Sequence of chain 17.A:
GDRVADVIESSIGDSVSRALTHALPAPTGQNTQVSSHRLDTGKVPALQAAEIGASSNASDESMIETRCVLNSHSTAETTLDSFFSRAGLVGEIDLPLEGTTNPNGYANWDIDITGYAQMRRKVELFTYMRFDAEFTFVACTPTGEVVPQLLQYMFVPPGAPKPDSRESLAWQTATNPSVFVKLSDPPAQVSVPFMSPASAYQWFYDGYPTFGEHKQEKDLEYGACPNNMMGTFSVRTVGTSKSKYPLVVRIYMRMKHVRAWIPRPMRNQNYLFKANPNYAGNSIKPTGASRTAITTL

Binding-site contacts:
Ligand atom CAO contacts residue ILE111 of chain 17.A at 3.8 Å (hydrophobic).
Ligand atom CBC contacts residue ASN228 of chain 17.A at 3.8 Å.
Ligand atom CAY contacts residue ASP112 of chain 17.A at 3.8 Å.
Ligand atom CAG contacts residue ASN228 of chain 17.A at 3.6 Å.
Ligand atom OAX contacts residue MET195 of chain 17.A at 3.6 Å.
Ligand atom CBB contacts residue ILE111 of chain 17.A at 3.6 Å (hydrophobic).
Ligand atom CAS contacts residue TYR201 of chain 17.A at 3.5 Å (hydrophobic).
Ligand atom OAX contacts residue ILE111 of chain 17.A at 3.5 Å.
Ligand atom CAH contacts residue TRP203 of chain 17.A at 3.5 Å (hydrophobic).
Ligand atom CAI contacts residue PHE135 of chain 17.A at 3.7 Å (hydrophobic).
Ligand atom OAD contacts residue ALA275 of chain 17.A at 3.2 Å.
Ligand atom OAE contacts residue ILE113 of chain 17.A at 3.3 Å (h-bond).
Ligand atom OAE contacts residue ASP112 of chain 17.A at 3.6 Å.
Ligand atom CAG contacts residue TRP203 of chain 17.A at 3.7 Å (hydrophobic).
Ligand atom CAZ contacts residue TRP203 of chain 17.A at 3.5 Å (hydrophobic).
Ligand atom CAO contacts residue PHE135 of chain 17.A at 3.8 Å (hydrophobic).
Ligand atom CAT contacts residue TRP203 of chain 17.A at 3.6 Å (hydrophobic).
Ligand atom CAA contacts residue PRO177 of chain 17.A at 3.5 Å (hydrophobic).
Ligand atom OAD contacts residue LYS274 of chain 17.A at 3.1 Å (salt-bridge).
Ligand atom CAP contacts residue ILE111 of chain 17.A at 3.8 Å (hydrophobic).
Ligand atom NBG contacts residue TRP203 of chain 17.A at 3.3 Å.
Ligand atom CAN contacts residue PRO177 of chain 17.A at 3.4 Å (hydrophobic).
Ligand atom CAH contacts residue GLN202 of chain 17.A at 3.2 Å.
Ligand atom CBC contacts residue TRP203 of chain 17.A at 3.6 Å (hydrophobic).
Ligand atom CAL contacts residue PHE155 of chain 17.A at 3.6 Å (hydrophobic).
Ligand atom CAS contacts residue TRP203 of chain 17.A at 3.8 Å (hydrophobic).
Ligand atom CAG contacts residue GLN202 of chain 17.A at 3.3 Å.
Ligand atom CAJ contacts residue PHE155 of chain 17.A at 3.7 Å (hydrophobic).
Ligand atom CAY contacts residue THR114 of chain 17.A at 3.8 Å.
Ligand atom NAU contacts residue PHE155 of chain 17.A at 3.7 Å.
Ligand atom CAN contacts residue PHE155 of chain 17.A at 3.8 Å (hydrophobic).
Ligand atom CAA contacts residue TYR153 of chain 17.A at 3.5 Å (hydrophobic).
Ligand atom CAK contacts residue PHE135 of chain 17.A at 3.6 Å (hydrophobic).
Ligand atom CAA contacts residue SER178 of chain 17.A at 3.5 Å.
Ligand atom NAC contacts residue ASP112 of chain 17.A at 2.5 Å (salt-bridge).
Ligand atom CAT contacts residue ASN228 of chain 17.A at 3.5 Å.
Ligand atom CAH contacts residue ASN228 of chain 17.A at 3.4 Å.
Ligand atom NAC contacts residue THR114 of chain 17.A at 3.3 Å (h-bond).
Ligand atom CAA contacts residue VAL179 of chain 17.A at 3.2 Å (hydrophobic).
Ligand atom CAL contacts residue ILE111 of chain 17.A at 3.7 Å (hydrophobic).

Sequence of chain 18.C:
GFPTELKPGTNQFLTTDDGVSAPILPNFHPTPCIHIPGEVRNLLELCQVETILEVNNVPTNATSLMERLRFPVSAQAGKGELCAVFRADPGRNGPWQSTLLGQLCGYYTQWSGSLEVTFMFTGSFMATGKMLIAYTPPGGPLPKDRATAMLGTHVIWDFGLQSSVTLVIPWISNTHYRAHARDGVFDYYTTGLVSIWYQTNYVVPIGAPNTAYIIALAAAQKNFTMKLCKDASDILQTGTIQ

The small molecule below binds the protein below.
Small molecule (SMILES): CCO/N=C/c1ccc(OCC[C@@H](C)CCN2CCN(c3ccnc(C(N)=O)c3)C2=O)cc1

Sequence of chain 17.C:
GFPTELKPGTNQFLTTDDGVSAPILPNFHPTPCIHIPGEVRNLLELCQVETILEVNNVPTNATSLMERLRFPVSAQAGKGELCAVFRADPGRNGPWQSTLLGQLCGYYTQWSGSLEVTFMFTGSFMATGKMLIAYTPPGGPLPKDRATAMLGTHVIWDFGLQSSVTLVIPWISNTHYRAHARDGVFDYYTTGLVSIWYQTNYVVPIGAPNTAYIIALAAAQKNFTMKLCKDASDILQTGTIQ